Binding-site contacts:
Ligand atom O30 contacts residue PHE278 of chain 1.B at 3.8 Å.
Ligand atom C20 contacts residue SER226 of chain 1.B at 3.7 Å.
Ligand atom O2 contacts residue GLN275 of chain 1.B at 2.7 Å (h-bond).
Ligand atom C8 contacts residue LEU184 of chain 1.B at 3.7 Å (hydrophobic).
Ligand atom C28 contacts residue LEU224 of chain 1.B at 3.9 Å (hydrophobic).
Ligand atom C4 contacts residue PHE278 of chain 1.B at 3.3 Å (hydrophobic).
Ligand atom C19 contacts residue ILE241 of chain 1.B at 3.8 Å (hydrophobic).
Ligand atom C20 contacts residue ILE241 of chain 1.B at 3.7 Å (hydrophobic).
Ligand atom O30 contacts residue GLN275 of chain 1.B at 3.2 Å (h-bond).
Ligand atom C25 contacts residue HIS74 of chain 1.B at 3.8 Å.
Ligand atom N22 contacts residue ILE241 of chain 1.B at 3.9 Å.
Ligand atom C18 contacts residue PHE278 of chain 1.B at 3.5 Å (hydrophobic).
Ligand atom C14 contacts residue LEU184 of chain 1.B at 4.0 Å (hydrophobic).
Ligand atom C7 contacts residue LEU184 of chain 1.B at 3.8 Å (hydrophobic).
Ligand atom F12 contacts residue LEU184 of chain 1.B at 3.8 Å.
Ligand atom C1 contacts residue GLN275 of chain 1.B at 3.7 Å.
Ligand atom C24 contacts residue TYR73 of chain 1.B at 3.9 Å (hydrophobic).
Ligand atom N21 contacts residue ILE241 of chain 1.B at 3.9 Å.
Ligand atom O2 contacts residue PHE278 of chain 1.B at 3.8 Å.
Ligand atom O30 contacts residue ILE241 of chain 1.B at 4.0 Å.
Ligand atom C18 contacts residue ILE241 of chain 1.B at 3.9 Å (hydrophobic).
Ligand atom N5 contacts residue PHE278 of chain 1.B at 3.2 Å.
Ligand atom N21 contacts residue LEU224 of chain 1.B at 3.9 Å.
Ligand atom N16 contacts residue PHE278 of chain 1.B at 3.2 Å.
Ligand atom C3 contacts residue GLN275 of chain 1.B at 3.7 Å.
Ligand atom C4 contacts residue MET262 of chain 1.B at 4.0 Å (hydrophobic).
Ligand atom O2 contacts residue TYR242 of chain 1.B at 3.5 Å (h-bond).
Ligand atom C29 contacts residue PHE278 of chain 1.B at 3.7 Å (hydrophobic).
Ligand atom C15 contacts residue PHE278 of chain 1.B at 3.7 Å (hydrophobic).
Ligand atom C1 contacts residue TYR242 of chain 1.B at 3.3 Å (hydrophobic).
Ligand atom C19 contacts residue PHE278 of chain 1.B at 3.4 Å (hydrophobic).
Ligand atom C17 contacts residue PHE278 of chain 1.B at 3.3 Å (hydrophobic).
Ligand atom C13 contacts residue LEU184 of chain 1.B at 3.7 Å (hydrophobic).
Ligand atom C26 contacts residue HIS74 of chain 1.B at 3.9 Å.
Ligand atom C6 contacts residue PHE278 of chain 1.B at 3.7 Å (hydrophobic).
Ligand atom C3 contacts residue PHE278 of chain 1.B at 3.5 Å (hydrophobic).
Ligand atom C20 contacts residue LEU224 of chain 1.B at 3.9 Å (hydrophobic).
Ligand atom N21 contacts residue TYR73 of chain 1.B at 3.4 Å (h-bond).
Ligand atom C20 contacts residue TYR73 of chain 1.B at 4.0 Å (hydrophobic).
Ligand atom C29 contacts residue GLN275 of chain 1.B at 3.9 Å.

The protein below binds the small molecule below.
Small molecule (SMILES): COc1cn(-c2cccc(C(F)(F)F)c2)nc(-c2ccnn2-c2ccccc2)c1=O

Sequence of chain 1.B:
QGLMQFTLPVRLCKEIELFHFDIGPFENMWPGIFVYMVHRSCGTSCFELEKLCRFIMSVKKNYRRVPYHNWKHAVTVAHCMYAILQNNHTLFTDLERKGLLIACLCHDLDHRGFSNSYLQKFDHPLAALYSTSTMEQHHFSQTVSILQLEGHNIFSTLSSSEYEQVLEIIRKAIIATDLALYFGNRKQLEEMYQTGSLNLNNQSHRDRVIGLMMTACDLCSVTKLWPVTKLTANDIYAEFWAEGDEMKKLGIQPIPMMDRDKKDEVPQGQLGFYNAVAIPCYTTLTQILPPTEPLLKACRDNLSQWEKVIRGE